Sequence of chain 1.C:
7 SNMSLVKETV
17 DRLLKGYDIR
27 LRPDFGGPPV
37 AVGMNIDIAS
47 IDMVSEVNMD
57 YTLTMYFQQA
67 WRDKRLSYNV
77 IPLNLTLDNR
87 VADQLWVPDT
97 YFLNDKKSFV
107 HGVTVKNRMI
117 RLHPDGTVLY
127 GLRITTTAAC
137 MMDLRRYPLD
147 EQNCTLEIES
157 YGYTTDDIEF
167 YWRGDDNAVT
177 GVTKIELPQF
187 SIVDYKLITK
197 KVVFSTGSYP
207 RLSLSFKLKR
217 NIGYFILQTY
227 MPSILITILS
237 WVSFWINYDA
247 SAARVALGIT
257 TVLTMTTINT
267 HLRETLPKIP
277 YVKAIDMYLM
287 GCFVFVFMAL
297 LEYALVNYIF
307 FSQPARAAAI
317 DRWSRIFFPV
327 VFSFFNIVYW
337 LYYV

A protein and the small-molecule ligand that binds it are described below.
Small molecule (SMILES): CC(=O)N[C@@H]1[C@@H](O)[C@H](O)[C@@H](CO)O[C@H]1O

Binding-site contacts:
Ligand atom N2 contacts residue ASN80 of chain 1.C at 2.9 Å (h-bond).
Ligand atom C8 contacts residue PRO78 of chain 1.C at 3.2 Å (hydrophobic).
Ligand atom O5 contacts residue HIS119 of chain 1.C at 3.7 Å.
Ligand atom C6 contacts residue HIS119 of chain 1.C at 4.5 Å.
Ligand atom C1 contacts residue ASN80 of chain 1.C at 1.4 Å.
Ligand atom O7 contacts residue ASN80 of chain 1.C at 4.0 Å.
Ligand atom C2 contacts residue ASN80 of chain 1.C at 2.5 Å.
Ligand atom C3 contacts residue ASN80 of chain 1.C at 3.8 Å.
Ligand atom C5 contacts residue ASN80 of chain 1.C at 3.6 Å.
Ligand atom C7 contacts residue ASN80 of chain 1.C at 3.7 Å.
Ligand atom C1 contacts residue HIS119 of chain 1.C at 3.8 Å.
Ligand atom C5 contacts residue HIS119 of chain 1.C at 4.3 Å.
Ligand atom C4 contacts residue ASN80 of chain 1.C at 4.2 Å.
Ligand atom C8 contacts residue ASN80 of chain 1.C at 4.2 Å.
Ligand atom O5 contacts residue ASN80 of chain 1.C at 2.3 Å (h-bond).
Ligand atom C8 contacts residue LEU79 of chain 1.C at 3.6 Å (hydrophobic).